The protein below binds the small molecule below.
Small molecule (SMILES): CC(=O)N[C@H]1[C@H](O[C@H]2[C@H](O)[C@@H](NC(C)=O)CO[C@@H]2CO)O[C@H](CO)[C@@H](O)[C@@H]1O

Sequence of chain 25.G:
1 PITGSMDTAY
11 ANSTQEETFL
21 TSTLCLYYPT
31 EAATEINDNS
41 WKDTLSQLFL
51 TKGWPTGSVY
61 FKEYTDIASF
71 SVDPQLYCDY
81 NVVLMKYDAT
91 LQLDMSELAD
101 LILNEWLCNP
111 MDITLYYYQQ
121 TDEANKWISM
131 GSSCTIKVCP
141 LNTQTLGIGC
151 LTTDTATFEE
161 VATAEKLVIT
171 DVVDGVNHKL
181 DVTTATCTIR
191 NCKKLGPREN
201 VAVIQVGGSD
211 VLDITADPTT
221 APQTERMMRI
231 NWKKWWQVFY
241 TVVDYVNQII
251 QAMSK

Binding-site contacts:
Ligand atom N2 contacts residue ASN12 of chain 25.G at 3.8 Å.
Ligand atom O5 contacts residue ASN12 of chain 25.G at 2.7 Å (h-bond).
Ligand atom C1 contacts residue ASN12 of chain 25.G at 2.2 Å.
Ligand atom O7 contacts residue ASN12 of chain 25.G at 3.6 Å.
Ligand atom C2 contacts residue ASN12 of chain 25.G at 3.3 Å.
Ligand atom C5 contacts residue ASN12 of chain 25.G at 4.1 Å.
Ligand atom C7 contacts residue ASN12 of chain 25.G at 3.9 Å.